Sequence of chain 1.B:
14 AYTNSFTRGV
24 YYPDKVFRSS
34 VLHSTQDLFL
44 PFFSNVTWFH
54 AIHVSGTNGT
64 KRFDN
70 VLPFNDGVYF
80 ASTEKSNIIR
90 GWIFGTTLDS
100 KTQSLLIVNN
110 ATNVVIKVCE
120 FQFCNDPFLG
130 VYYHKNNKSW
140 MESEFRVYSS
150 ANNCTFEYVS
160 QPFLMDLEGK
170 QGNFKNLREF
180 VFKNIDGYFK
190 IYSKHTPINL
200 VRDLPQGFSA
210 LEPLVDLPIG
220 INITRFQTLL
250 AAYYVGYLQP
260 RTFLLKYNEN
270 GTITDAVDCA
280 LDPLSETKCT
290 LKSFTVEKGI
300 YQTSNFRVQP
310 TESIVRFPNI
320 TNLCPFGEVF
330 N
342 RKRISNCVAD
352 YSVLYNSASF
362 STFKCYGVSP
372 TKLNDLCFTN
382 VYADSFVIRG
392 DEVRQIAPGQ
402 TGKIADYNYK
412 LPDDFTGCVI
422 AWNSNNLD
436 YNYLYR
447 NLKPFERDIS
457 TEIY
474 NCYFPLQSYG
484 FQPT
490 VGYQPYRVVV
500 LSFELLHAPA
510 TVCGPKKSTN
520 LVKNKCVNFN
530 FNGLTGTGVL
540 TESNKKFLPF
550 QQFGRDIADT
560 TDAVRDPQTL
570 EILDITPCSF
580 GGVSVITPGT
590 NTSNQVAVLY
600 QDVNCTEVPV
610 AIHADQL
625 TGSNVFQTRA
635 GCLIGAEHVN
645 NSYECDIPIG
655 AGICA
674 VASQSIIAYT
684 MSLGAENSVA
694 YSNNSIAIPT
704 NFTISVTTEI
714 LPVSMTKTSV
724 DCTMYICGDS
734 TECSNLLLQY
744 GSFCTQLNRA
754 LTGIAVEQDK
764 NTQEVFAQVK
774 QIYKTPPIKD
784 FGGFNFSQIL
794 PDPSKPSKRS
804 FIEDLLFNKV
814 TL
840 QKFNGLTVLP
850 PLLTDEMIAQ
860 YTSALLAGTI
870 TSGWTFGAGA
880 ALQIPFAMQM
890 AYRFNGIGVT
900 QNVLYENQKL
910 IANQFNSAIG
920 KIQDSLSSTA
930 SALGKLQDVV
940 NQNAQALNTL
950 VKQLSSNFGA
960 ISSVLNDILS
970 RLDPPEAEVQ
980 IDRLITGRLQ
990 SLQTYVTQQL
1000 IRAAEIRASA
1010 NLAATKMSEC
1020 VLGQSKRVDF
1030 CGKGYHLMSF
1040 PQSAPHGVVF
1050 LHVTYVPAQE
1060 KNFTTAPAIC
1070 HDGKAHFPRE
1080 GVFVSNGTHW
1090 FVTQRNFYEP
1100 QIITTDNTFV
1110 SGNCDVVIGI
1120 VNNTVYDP

The protein below binds the small molecule below.
Small molecule (SMILES): CC(=O)N[C@@H]1[C@@H](O)[C@H](O)[C@@H](CO)O[C@H]1O

Binding-site contacts:
Ligand atom C5 contacts residue ASN603 of chain 1.B at 3.6 Å.
Ligand atom C3 contacts residue ASN603 of chain 1.B at 3.9 Å.
Ligand atom C8 contacts residue VAL602 of chain 1.B at 4.0 Å (hydrophobic).
Ligand atom C7 contacts residue ASN603 of chain 1.B at 3.6 Å.
Ligand atom O5 contacts residue ASN603 of chain 1.B at 2.3 Å (h-bond).
Ligand atom C4 contacts residue ASN603 of chain 1.B at 4.2 Å.
Ligand atom C1 contacts residue ASN603 of chain 1.B at 1.5 Å.
Ligand atom C2 contacts residue ASN603 of chain 1.B at 2.6 Å.
Ligand atom C8 contacts residue ASN603 of chain 1.B at 3.6 Å.
Ligand atom O7 contacts residue ASN603 of chain 1.B at 4.3 Å.
Ligand atom N2 contacts residue ASN603 of chain 1.B at 3.0 Å.
Ligand atom C8 contacts residue ASP601 of chain 1.B at 3.5 Å.